The small molecule below binds the protein below.
Small molecule (SMILES): O=P(O)(O)OC[C@@H](O)[C@@H](O)[C@H](O)[C@@H](O)CO

Sequence of chain 1.A:
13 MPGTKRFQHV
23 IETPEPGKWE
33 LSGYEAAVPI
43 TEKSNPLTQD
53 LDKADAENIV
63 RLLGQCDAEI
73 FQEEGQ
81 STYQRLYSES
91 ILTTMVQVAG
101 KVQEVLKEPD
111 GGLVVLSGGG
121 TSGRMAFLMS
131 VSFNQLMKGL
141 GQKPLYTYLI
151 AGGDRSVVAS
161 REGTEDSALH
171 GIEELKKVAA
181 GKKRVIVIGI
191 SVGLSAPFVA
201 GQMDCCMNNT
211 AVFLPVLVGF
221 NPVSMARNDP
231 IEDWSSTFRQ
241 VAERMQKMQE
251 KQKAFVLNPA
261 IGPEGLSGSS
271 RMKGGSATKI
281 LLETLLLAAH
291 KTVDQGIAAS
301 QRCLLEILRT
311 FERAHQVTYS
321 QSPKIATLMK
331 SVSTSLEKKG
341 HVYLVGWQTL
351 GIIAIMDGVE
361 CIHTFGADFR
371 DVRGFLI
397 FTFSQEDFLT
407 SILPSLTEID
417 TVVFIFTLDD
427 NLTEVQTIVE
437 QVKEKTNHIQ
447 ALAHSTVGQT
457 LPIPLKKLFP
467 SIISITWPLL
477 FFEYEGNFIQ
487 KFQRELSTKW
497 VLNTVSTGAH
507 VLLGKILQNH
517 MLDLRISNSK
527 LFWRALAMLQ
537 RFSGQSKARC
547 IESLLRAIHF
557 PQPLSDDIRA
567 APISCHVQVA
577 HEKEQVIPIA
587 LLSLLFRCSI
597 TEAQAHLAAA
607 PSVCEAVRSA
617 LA

Binding-site contacts:
Ligand atom O1P contacts residue GLY193 of chain 1.A at 2.9 Å (h-bond).
Ligand atom O2 contacts residue GLU162 of chain 1.A at 3.7 Å.
Ligand atom O3 contacts residue THR121 of chain 1.A at 4.0 Å.
Ligand atom O3P contacts residue SER122 of chain 1.A at 2.6 Å (h-bond).
Ligand atom O2 contacts residue HIS363 of chain 1.A at 3.2 Å (h-bond).
Ligand atom O1P contacts residue SER191 of chain 1.A at 3.7 Å.
Ligand atom O6 contacts residue LYS526 of chain 1.A at 3.0 Å (salt-bridge).
Ligand atom O3 contacts residue GLU162 of chain 1.A at 2.6 Å (salt-bridge).
Ligand atom O4 contacts residue GLY120 of chain 1.A at 3.9 Å.
Ligand atom O4 contacts residue THR121 of chain 1.A at 3.0 Å (h-bond).
Ligand atom O6 contacts residue SER270 of chain 1.A at 4.0 Å.
Ligand atom O5 contacts residue LYS526 of chain 1.A at 3.2 Å (salt-bridge).
Ligand atom C5 contacts residue GLU165 of chain 1.A at 3.3 Å.
Ligand atom C5 contacts residue LYS526 of chain 1.A at 4.0 Å.
Ligand atom C5 contacts residue GLY119 of chain 1.A at 3.9 Å.
Ligand atom O3P contacts residue SER191 of chain 1.A at 3.5 Å.
Ligand atom P contacts residue SER191 of chain 1.A at 3.5 Å.
Ligand atom P contacts residue LYS526 of chain 1.A at 3.7 Å.
Ligand atom C6 contacts residue GLY119 of chain 1.A at 3.4 Å.
Ligand atom C6 contacts residue LYS526 of chain 1.A at 3.9 Å.
Ligand atom O3P contacts residue VAL192 of chain 1.A at 2.8 Å (h-bond).
Ligand atom P contacts residue VAL192 of chain 1.A at 3.5 Å.
Ligand atom O4 contacts residue SER122 of chain 1.A at 4.0 Å.
Ligand atom O1 contacts residue SER270 of chain 1.A at 3.4 Å (h-bond).
Ligand atom O1P contacts residue LYS526 of chain 1.A at 3.5 Å (salt-bridge).
Ligand atom C3 contacts residue GLU162 of chain 1.A at 3.7 Å.
Ligand atom O5 contacts residue GLU165 of chain 1.A at 2.5 Å (salt-bridge).
Ligand atom O3 contacts residue HIS363 of chain 1.A at 4.0 Å.
Ligand atom C6 contacts residue GLU165 of chain 1.A at 3.7 Å.
Ligand atom O1P contacts residue VAL192 of chain 1.A at 3.4 Å (h-bond).
Ligand atom O2P contacts residue ALA196 of chain 1.A at 3.4 Å.
Ligand atom O1 contacts residue SER269 of chain 1.A at 3.5 Å.
Ligand atom C5 contacts residue GLY120 of chain 1.A at 4.0 Å.
Ligand atom O2P contacts residue VAL192 of chain 1.A at 4.0 Å.
Ligand atom C4 contacts residue SER270 of chain 1.A at 4.0 Å.
Ligand atom O1 contacts residue ARG271 of chain 1.A at 3.0 Å (salt-bridge).
Ligand atom O3 contacts residue GLY120 of chain 1.A at 3.8 Å.
Ligand atom C1 contacts residue ARG271 of chain 1.A at 3.2 Å.
Ligand atom C1 contacts residue SER270 of chain 1.A at 3.4 Å.
Ligand atom O2P contacts residue SER191 of chain 1.A at 2.3 Å (h-bond).